Sequence of chain 1.A:
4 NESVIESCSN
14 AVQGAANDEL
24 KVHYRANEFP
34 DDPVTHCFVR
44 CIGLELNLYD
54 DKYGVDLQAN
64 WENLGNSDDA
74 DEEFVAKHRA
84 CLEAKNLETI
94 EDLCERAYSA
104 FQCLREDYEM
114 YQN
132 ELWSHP

Binding-site contacts:
Ligand atom C1 contacts residue PHE104 of chain 1.A at 3.9 Å (hydrophobic).
Ligand atom O1' contacts residue TYR52 of chain 1.A at 3.6 Å.
Ligand atom C5 contacts residue LEU51 of chain 1.A at 4.0 Å (hydrophobic).
Ligand atom C1' contacts residue PHE104 of chain 1.A at 4.2 Å (hydrophobic).
Ligand atom C6 contacts residue PHE104 of chain 1.A at 4.1 Å (hydrophobic).
Ligand atom C2 contacts residue ALA100 of chain 1.A at 4.1 Å (hydrophobic).
Ligand atom C6 contacts residue VAL42 of chain 1.A at 4.2 Å (hydrophobic).
Ligand atom C6 contacts residue TYR52 of chain 1.A at 4.1 Å (hydrophobic).
Ligand atom O1' contacts residue GLY46 of chain 1.A at 3.7 Å.
Ligand atom O1' contacts residue ARG43 of chain 1.A at 3.4 Å.
Ligand atom C3 contacts residue PHE104 of chain 1.A at 3.9 Å (hydrophobic).
Ligand atom C1 contacts residue ALA100 of chain 1.A at 4.1 Å (hydrophobic).
Ligand atom C3 contacts residue ASN63 of chain 1.A at 4.2 Å.
Ligand atom C5 contacts residue GLY46 of chain 1.A at 4.3 Å.
Ligand atom C1 contacts residue GLY46 of chain 1.A at 4.4 Å.
Ligand atom C4 contacts residue LEU51 of chain 1.A at 4.2 Å (hydrophobic).
Ligand atom C3 contacts residue VAL58 of chain 1.A at 3.8 Å (hydrophobic).
Ligand atom C2 contacts residue PHE104 of chain 1.A at 3.7 Å (hydrophobic).
Ligand atom C1' contacts residue TYR52 of chain 1.A at 3.5 Å (hydrophobic).
Ligand atom C4 contacts residue ASN63 of chain 1.A at 3.3 Å.
Ligand atom C6 contacts residue GLY46 of chain 1.A at 3.7 Å.
Ligand atom C4 contacts residue PHE104 of chain 1.A at 4.0 Å (hydrophobic).
Ligand atom C2 contacts residue ALA103 of chain 1.A at 4.2 Å (hydrophobic).
Ligand atom C5 contacts residue PHE104 of chain 1.A at 3.9 Å (hydrophobic).
Ligand atom C2 contacts residue VAL58 of chain 1.A at 3.9 Å (hydrophobic).
Ligand atom C1' contacts residue VAL42 of chain 1.A at 3.8 Å (hydrophobic).
Ligand atom C2 contacts residue TYR52 of chain 1.A at 3.8 Å (hydrophobic).
Ligand atom C1' contacts residue ALA100 of chain 1.A at 3.3 Å (hydrophobic).
Ligand atom O1' contacts residue ALA100 of chain 1.A at 3.6 Å.
Ligand atom O1' contacts residue VAL42 of chain 1.A at 3.0 Å (h-bond).
Ligand atom C5 contacts residue ASN63 of chain 1.A at 4.1 Å.
Ligand atom C1' contacts residue ARG43 of chain 1.A at 4.5 Å.
Ligand atom C1 contacts residue TYR52 of chain 1.A at 3.6 Å (hydrophobic).
Ligand atom C1' contacts residue GLY46 of chain 1.A at 4.5 Å.
Ligand atom C1 contacts residue VAL42 of chain 1.A at 4.3 Å (hydrophobic).

A small-molecule ligand and the protein it binds are described below.
Small molecule (SMILES): O=Cc1ccccc1